Binding-site contacts:
Ligand atom C1 contacts residue ASN12 of chain 38.K at 2.2 Å.
Ligand atom C7 contacts residue ASN12 of chain 38.K at 3.9 Å.
Ligand atom C2 contacts residue ASN12 of chain 38.K at 3.3 Å.
Ligand atom N2 contacts residue ASN12 of chain 38.K at 3.8 Å.
Ligand atom O7 contacts residue ASN12 of chain 38.K at 3.6 Å.
Ligand atom O5 contacts residue ASN12 of chain 38.K at 2.8 Å (h-bond).
Ligand atom C5 contacts residue ASN12 of chain 38.K at 4.2 Å.

Sequence of chain 38.K:
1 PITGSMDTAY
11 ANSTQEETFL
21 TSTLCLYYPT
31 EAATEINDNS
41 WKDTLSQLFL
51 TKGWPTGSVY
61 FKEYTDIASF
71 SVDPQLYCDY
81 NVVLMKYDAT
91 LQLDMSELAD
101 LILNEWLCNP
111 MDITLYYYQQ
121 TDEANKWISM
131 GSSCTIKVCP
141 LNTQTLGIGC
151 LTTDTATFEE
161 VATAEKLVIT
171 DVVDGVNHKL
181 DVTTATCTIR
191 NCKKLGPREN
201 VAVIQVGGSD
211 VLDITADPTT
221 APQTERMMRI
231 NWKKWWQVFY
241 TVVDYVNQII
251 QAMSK

A small-molecule ligand and the protein it binds are described below.
Small molecule (SMILES): CC(=O)N[C@H]1[C@H](O[C@H]2[C@H](O)[C@@H](NC(C)=O)CO[C@@H]2CO)O[C@H](CO)[C@@H](O)[C@@H]1O